Binding-site contacts:
Ligand atom C5 contacts residue ASN67 of chain 41.A at 3.7 Å.
Ligand atom C4 contacts residue ASN67 of chain 41.A at 4.2 Å.
Ligand atom N2 contacts residue ASN67 of chain 41.A at 2.9 Å (h-bond).
Ligand atom C7 contacts residue ASN67 of chain 41.A at 3.9 Å.
Ligand atom O7 contacts residue ASN67 of chain 41.A at 4.3 Å.
Ligand atom C1 contacts residue ASN67 of chain 41.A at 1.4 Å.
Ligand atom C2 contacts residue ASN67 of chain 41.A at 2.5 Å.
Ligand atom O5 contacts residue ASN67 of chain 41.A at 2.4 Å (h-bond).
Ligand atom C8 contacts residue PHE90 of chain 41.A at 3.7 Å (hydrophobic).
Ligand atom C3 contacts residue ASN67 of chain 41.A at 3.8 Å.
Ligand atom C8 contacts residue ASN67 of chain 41.A at 4.3 Å.
Ligand atom C8 contacts residue MET118 of chain 41.A at 4.3 Å (hydrophobic).

The small molecule below binds the protein below.
Small molecule (SMILES): CC(=O)N[C@@H]1[C@@H](O)[C@H](O)[C@@H](CO)O[C@H]1O

Sequence of chain 41.A:
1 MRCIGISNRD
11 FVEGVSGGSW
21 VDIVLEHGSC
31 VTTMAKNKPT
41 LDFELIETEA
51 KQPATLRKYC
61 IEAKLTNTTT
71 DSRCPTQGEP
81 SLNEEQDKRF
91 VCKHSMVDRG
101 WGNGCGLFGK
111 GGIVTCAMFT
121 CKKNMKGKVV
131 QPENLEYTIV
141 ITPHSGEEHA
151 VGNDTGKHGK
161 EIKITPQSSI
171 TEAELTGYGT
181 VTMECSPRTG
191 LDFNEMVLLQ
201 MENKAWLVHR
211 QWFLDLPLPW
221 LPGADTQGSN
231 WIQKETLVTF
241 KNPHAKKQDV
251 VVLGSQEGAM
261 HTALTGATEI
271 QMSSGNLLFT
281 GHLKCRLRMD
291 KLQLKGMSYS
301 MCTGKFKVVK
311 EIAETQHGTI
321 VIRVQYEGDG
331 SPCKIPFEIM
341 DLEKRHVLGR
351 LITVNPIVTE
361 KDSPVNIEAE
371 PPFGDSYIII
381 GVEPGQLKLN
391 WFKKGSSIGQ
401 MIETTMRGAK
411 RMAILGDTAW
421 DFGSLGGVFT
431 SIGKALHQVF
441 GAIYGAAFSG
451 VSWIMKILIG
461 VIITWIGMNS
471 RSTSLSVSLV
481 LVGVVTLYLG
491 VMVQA